The small molecule below binds the protein below.
Small molecule (SMILES): O=Cc1ccc(CO)o1

Sequence of chain 2.C:
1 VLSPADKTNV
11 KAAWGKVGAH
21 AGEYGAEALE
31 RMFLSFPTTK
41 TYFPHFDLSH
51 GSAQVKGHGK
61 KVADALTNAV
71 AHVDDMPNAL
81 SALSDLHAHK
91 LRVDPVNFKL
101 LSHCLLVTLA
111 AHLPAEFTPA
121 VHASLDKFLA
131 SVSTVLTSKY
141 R

Sequence of chain 2.A:
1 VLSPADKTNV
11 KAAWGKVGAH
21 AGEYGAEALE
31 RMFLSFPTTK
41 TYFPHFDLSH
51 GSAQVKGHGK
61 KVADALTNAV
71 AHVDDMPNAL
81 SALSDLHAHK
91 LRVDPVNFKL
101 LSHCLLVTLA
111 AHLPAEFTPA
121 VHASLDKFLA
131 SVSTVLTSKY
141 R

Binding-site contacts:
Ligand atom O8 contacts residue THR134 of chain 2.A at 2.6 Å (h-bond).
Ligand atom C1 contacts residue SER131 of chain 2.A at 3.4 Å.
Ligand atom O8 contacts residue SER131 of chain 2.A at 3.8 Å.
Ligand atom C2 contacts residue SER131 of chain 2.A at 3.4 Å.
Ligand atom C6 contacts residue LYS127 of chain 2.A at 4.0 Å.
Ligand atom C4 contacts residue VAL1 of chain 2.A at 4.3 Å (hydrophobic).
Ligand atom C4 contacts residue SER131 of chain 2.A at 3.9 Å.
Ligand atom C1 contacts residue VAL1 of chain 2.A at 1.4 Å (hydrophobic).
Ligand atom C2 contacts residue THR134 of chain 2.C at 4.1 Å.
Ligand atom C1 contacts residue LYS127 of chain 2.A at 4.2 Å.
Ligand atom O3 contacts residue THR134 of chain 2.C at 3.5 Å.
Ligand atom C2 contacts residue LYS127 of chain 2.A at 4.3 Å.
Ligand atom C4 contacts residue ALA130 of chain 2.A at 4.0 Å (hydrophobic).
Ligand atom C6 contacts residue SER138 of chain 2.C at 3.6 Å.
Ligand atom C4 contacts residue THR134 of chain 2.C at 3.7 Å.
Ligand atom C7 contacts residue THR134 of chain 2.C at 3.9 Å.
Ligand atom C5 contacts residue SER138 of chain 2.C at 4.4 Å.
Ligand atom O8 contacts residue THR134 of chain 2.C at 4.0 Å.
Ligand atom O3 contacts residue SER131 of chain 2.A at 3.1 Å (h-bond).
Ligand atom C5 contacts residue ALA130 of chain 2.A at 3.8 Å (hydrophobic).
Ligand atom O3 contacts residue VAL1 of chain 2.A at 3.2 Å (h-bond).
Ligand atom C7 contacts residue SER131 of chain 2.A at 4.2 Å.
Ligand atom C5 contacts residue LYS127 of chain 2.A at 4.4 Å.
Ligand atom C2 contacts residue VAL1 of chain 2.A at 2.5 Å (hydrophobic).
Ligand atom O8 contacts residue ALA130 of chain 2.A at 3.5 Å (h-bond).
Ligand atom C6 contacts residue SER131 of chain 2.A at 4.2 Å.
Ligand atom C7 contacts residue THR134 of chain 2.A at 3.5 Å.
Ligand atom C1 contacts residue LEU2 of chain 2.A at 3.5 Å (hydrophobic).
Ligand atom C1 contacts residue SER138 of chain 2.C at 3.8 Å.
Ligand atom C5 contacts residue THR134 of chain 2.C at 4.4 Å.
Ligand atom C7 contacts residue ALA130 of chain 2.A at 3.8 Å (hydrophobic).
Ligand atom C6 contacts residue VAL1 of chain 2.A at 3.5 Å (hydrophobic).
Ligand atom C2 contacts residue SER138 of chain 2.C at 3.7 Å.